Binding-site contacts:
Ligand atom C1 contacts residue VAL551 of chain 1.A at 3.5 Å (hydrophobic).
Ligand atom C3 contacts residue ALA528 of chain 1.A at 3.8 Å (hydrophobic).
Ligand atom C1 contacts residue CYS600 of chain 1.A at 3.1 Å (hydrophobic).
Ligand atom O4 contacts residue ARG530 of chain 1.A at 3.0 Å (salt-bridge).
Ligand atom C3 contacts residue CYS78 of chain 1.A at 3.2 Å (hydrophobic).
Ligand atom O1 contacts residue VAL551 of chain 1.A at 3.4 Å.
Ligand atom O1 contacts residue LEU533 of chain 1.A at 3.4 Å.
Ligand atom N3 contacts residue CYS78 of chain 1.A at 3.6 Å.
Ligand atom N2 contacts residue PRO552 of chain 1.A at 3.5 Å.
Ligand atom C2 contacts residue THR553 of chain 1.A at 3.8 Å.
Ligand atom O4 contacts residue CYS78 of chain 1.A at 2.8 Å (h-bond).
Ligand atom O1 contacts residue PRO552 of chain 1.A at 3.4 Å.
Ligand atom C1 contacts residue CYS81 of chain 1.A at 3.4 Å (hydrophobic).
Ligand atom FE contacts residue CYS78 of chain 1.A at 2.3 Å.
Ligand atom N2 contacts residue VAL551 of chain 1.A at 3.6 Å.
Ligand atom C1 contacts residue PRO552 of chain 1.A at 3.6 Å (hydrophobic).
Ligand atom C2 contacts residue CYS600 of chain 1.A at 3.1 Å (hydrophobic).
Ligand atom O1 contacts residue CYS600 of chain 1.A at 3.9 Å.
Ligand atom NI contacts residue CYS75 of chain 1.A at 2.2 Å.
Ligand atom N2 contacts residue ARG530 of chain 1.A at 3.7 Å.
Ligand atom FE contacts residue CYS600 of chain 1.A at 2.3 Å.
Ligand atom C2 contacts residue VAL551 of chain 1.A at 3.6 Å (hydrophobic).
Ligand atom N2 contacts residue THR553 of chain 1.A at 2.9 Å (h-bond).
Ligand atom NI contacts residue CYS600 of chain 1.A at 2.7 Å.
Ligand atom C1 contacts residue HIS82 of chain 1.A at 3.4 Å.
Ligand atom C2 contacts residue ARG530 of chain 1.A at 3.7 Å.
Ligand atom C1 contacts residue CYS78 of chain 1.A at 3.2 Å (hydrophobic).
Ligand atom C2 contacts residue PRO552 of chain 1.A at 3.7 Å (hydrophobic).
Ligand atom O4 contacts residue CYS597 of chain 1.A at 2.8 Å.
Ligand atom O1 contacts residue HIS82 of chain 1.A at 3.3 Å (h-bond).
Ligand atom O1 contacts residue CYS81 of chain 1.A at 3.3 Å (h-bond).
Ligand atom O1 contacts residue ALA528 of chain 1.A at 3.7 Å.
Ligand atom N2 contacts residue CYS600 of chain 1.A at 3.4 Å.
Ligand atom N3 contacts residue ARG530 of chain 1.A at 2.9 Å (salt-bridge).
Ligand atom N3 contacts residue ALA528 of chain 1.A at 3.4 Å.
Ligand atom N3 contacts residue PRO529 of chain 1.A at 3.2 Å (h-bond).
Ligand atom NI contacts residue CYS78 of chain 1.A at 2.3 Å.
Ligand atom C3 contacts residue ARG530 of chain 1.A at 3.4 Å.
Ligand atom O4 contacts residue CYS600 of chain 1.A at 3.1 Å (h-bond).
Ligand atom NI contacts residue CYS597 of chain 1.A at 2.2 Å.

A protein and the small-molecule ligand that binds it are described below.
Small molecule (SMILES): N#C[Fe](C#N)(C#[O+])O[Ni]

Sequence of chain 1.A:
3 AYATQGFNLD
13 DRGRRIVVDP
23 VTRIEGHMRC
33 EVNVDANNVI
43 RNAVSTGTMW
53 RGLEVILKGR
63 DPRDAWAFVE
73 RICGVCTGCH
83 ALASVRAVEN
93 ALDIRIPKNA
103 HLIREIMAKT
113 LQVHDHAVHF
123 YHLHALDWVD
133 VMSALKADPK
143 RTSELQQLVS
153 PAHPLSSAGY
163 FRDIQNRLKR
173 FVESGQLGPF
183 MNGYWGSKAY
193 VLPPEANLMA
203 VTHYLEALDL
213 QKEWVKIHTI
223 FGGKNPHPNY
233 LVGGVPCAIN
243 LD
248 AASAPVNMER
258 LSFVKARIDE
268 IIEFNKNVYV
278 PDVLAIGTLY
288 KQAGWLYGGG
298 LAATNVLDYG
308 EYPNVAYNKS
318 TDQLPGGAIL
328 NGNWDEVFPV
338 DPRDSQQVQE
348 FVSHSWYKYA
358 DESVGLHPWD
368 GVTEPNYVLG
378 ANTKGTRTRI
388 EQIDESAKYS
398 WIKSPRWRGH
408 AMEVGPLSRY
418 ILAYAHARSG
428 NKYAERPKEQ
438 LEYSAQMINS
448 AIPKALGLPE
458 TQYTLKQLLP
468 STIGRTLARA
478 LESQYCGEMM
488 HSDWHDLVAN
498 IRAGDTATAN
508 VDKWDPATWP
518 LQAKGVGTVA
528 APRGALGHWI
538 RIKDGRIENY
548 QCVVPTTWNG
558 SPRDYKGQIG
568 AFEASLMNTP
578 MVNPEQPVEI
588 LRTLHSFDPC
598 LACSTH